The protein below binds the small molecule below.
Small molecule (SMILES): NC[C@@H]1COc2cc(Cl)ccc2O1

Binding-site contacts:
Ligand atom C9 contacts residue SER57 of chain 1.D at 4.0 Å.
Ligand atom CL contacts residue GLY93 of chain 1.D at 3.6 Å.
Ligand atom C12 contacts residue ASP72 of chain 1.D at 4.3 Å.
Ligand atom C2 contacts residue LYS23 of chain 1.D at 4.1 Å.
Ligand atom C4 contacts residue SER57 of chain 1.D at 4.4 Å.
Ligand atom C1 contacts residue LEU24 of chain 1.D at 4.1 Å (hydrophobic).
Ligand atom C5 contacts residue ASP72 of chain 1.D at 3.6 Å.
Ligand atom C1 contacts residue ILE73 of chain 1.D at 4.5 Å (hydrophobic).
Ligand atom C3 contacts residue THR92 of chain 1.D at 3.7 Å.
Ligand atom C12 contacts residue SER57 of chain 1.D at 3.5 Å.
Ligand atom C2 contacts residue THR92 of chain 1.D at 3.9 Å.
Ligand atom C4 contacts residue ASP72 of chain 1.D at 3.3 Å.
Ligand atom O10 contacts residue ASP72 of chain 1.D at 3.1 Å (salt-bridge).
Ligand atom C9 contacts residue ASP72 of chain 1.D at 3.9 Å.
Ligand atom N13 contacts residue ASP72 of chain 1.D at 3.4 Å (salt-bridge).
Ligand atom C4 contacts residue LEU74 of chain 1.D at 4.1 Å (hydrophobic).
Ligand atom C8 contacts residue SER57 of chain 1.D at 4.3 Å.
Ligand atom O10 contacts residue SER57 of chain 1.D at 3.4 Å.
Ligand atom CL contacts residue LYS23 of chain 1.D at 4.2 Å.
Ligand atom CL contacts residue LEU74 of chain 1.D at 4.3 Å.
Ligand atom C1 contacts residue ASP72 of chain 1.D at 3.7 Å.
Ligand atom CL contacts residue VAL25 of chain 1.D at 3.6 Å.
Ligand atom C1 contacts residue LYS23 of chain 1.D at 4.2 Å.
Ligand atom N13 contacts residue SER57 of chain 1.D at 3.9 Å.
Ligand atom C1 contacts residue LEU74 of chain 1.D at 3.7 Å (hydrophobic).
Ligand atom C5 contacts residue SER57 of chain 1.D at 4.0 Å.
Ligand atom N13 contacts residue ARG59 of chain 1.D at 4.1 Å.
Ligand atom CL contacts residue THR92 of chain 1.D at 3.2 Å.
Ligand atom C3 contacts residue LEU74 of chain 1.D at 4.5 Å (hydrophobic).
Ligand atom C4 contacts residue ILE73 of chain 1.D at 4.2 Å (hydrophobic).
Ligand atom CL contacts residue TYR89 of chain 1.D at 3.9 Å.
Ligand atom C6 contacts residue LEU74 of chain 1.D at 4.4 Å (hydrophobic).
Ligand atom C2 contacts residue LEU74 of chain 1.D at 3.9 Å (hydrophobic).

Sequence of chain 1.D:
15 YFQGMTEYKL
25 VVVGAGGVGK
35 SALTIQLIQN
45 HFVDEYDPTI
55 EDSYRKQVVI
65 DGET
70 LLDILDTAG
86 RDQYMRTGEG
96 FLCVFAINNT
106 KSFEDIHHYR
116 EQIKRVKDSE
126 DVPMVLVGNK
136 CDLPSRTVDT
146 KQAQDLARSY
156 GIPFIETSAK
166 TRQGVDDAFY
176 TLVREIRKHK